Sequence of chain 1.A:
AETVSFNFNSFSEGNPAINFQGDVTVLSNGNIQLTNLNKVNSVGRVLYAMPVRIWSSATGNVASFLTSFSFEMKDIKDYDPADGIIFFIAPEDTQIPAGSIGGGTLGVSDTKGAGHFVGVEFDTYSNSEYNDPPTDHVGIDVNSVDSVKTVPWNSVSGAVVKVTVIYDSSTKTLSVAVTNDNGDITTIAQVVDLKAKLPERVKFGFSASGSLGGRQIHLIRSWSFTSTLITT

The protein below binds the small molecule below.
Small molecule (SMILES): OC[C@H]1O[C@@H](S[C@@H]2O[C@H](CSCc3cn(C[C@H]4O[C@H](O[C@H]5O[C@H](Cn6cc(CSC[C@H]7O[C@@H](S[C@@H]8O[C@H](CO)[C@H](O)[C@H](O)[C@H]8O)[C@H](O)[C@@H](O)[C@@H]7O)nn6)[C@@H](O)[C@H](O)[C@H]5O)[C@H](O)[C@@H](O)[C@@H]4O)nn3)[C@@H](O)[C@H](O)[C@H]2O)[C@H](O)[C@@H](O)[C@H]1O

Binding-site contacts:
Ligand atom C5 contacts residue TYR125 of chain 1.A at 3.7 Å (hydrophobic).
Ligand atom O3 contacts residue ASN127 of chain 1.A at 2.9 Å (h-bond).
Ligand atom O5 contacts residue SER211 of chain 1.A at 3.2 Å (h-bond).
Ligand atom C4 contacts residue TYR125 of chain 1.A at 3.6 Å (hydrophobic).
Ligand atom O3 contacts residue GLY104 of chain 1.A at 3.0 Å (h-bond).
Ligand atom C6 contacts residue SER211 of chain 1.A at 3.9 Å.
Ligand atom C6 contacts residue ASP80 of chain 1.A at 3.4 Å.
Ligand atom O3 contacts residue GLY103 of chain 1.A at 3.5 Å.
Ligand atom O6 contacts residue GLY214 of chain 1.A at 4.4 Å.
Ligand atom C5 contacts residue SER211 of chain 1.A at 3.8 Å.
Ligand atom O4 contacts residue SER211 of chain 1.A at 2.8 Å (h-bond).
Ligand atom O3 contacts residue TYR125 of chain 1.A at 4.0 Å.
Ligand atom S1 contacts residue SER211 of chain 1.A at 4.3 Å.
Ligand atom O4 contacts residue GLY214 of chain 1.A at 3.9 Å.
Ligand atom O6 contacts residue TYR125 of chain 1.A at 3.6 Å.
Ligand atom O2 contacts residue GLU129 of chain 1.A at 3.9 Å.
Ligand atom O4 contacts residue GLY103 of chain 1.A at 4.3 Å.
Ligand atom O4 contacts residue ASP83 of chain 1.A at 2.6 Å (salt-bridge).
Ligand atom C6 contacts residue GLY214 of chain 1.A at 3.6 Å.
Ligand atom C4 contacts residue ASP83 of chain 1.A at 3.3 Å.
Ligand atom O6 contacts residue ASP80 of chain 1.A at 2.8 Å (salt-bridge).
Ligand atom C4 contacts residue SER211 of chain 1.A at 3.8 Å.
Ligand atom C3 contacts residue SER211 of chain 1.A at 4.5 Å.
Ligand atom C3 contacts residue GLY104 of chain 1.A at 4.4 Å.
Ligand atom C3 contacts residue ASN127 of chain 1.A at 3.5 Å.
Ligand atom C3 contacts residue ASP83 of chain 1.A at 3.5 Å.
Ligand atom C2 contacts residue ASN127 of chain 1.A at 4.2 Å.
Ligand atom C6 contacts residue ALA82 of chain 1.A at 4.3 Å (hydrophobic).
Ligand atom C6 contacts residue GLY213 of chain 1.A at 4.4 Å.
Ligand atom C3 contacts residue TYR125 of chain 1.A at 3.6 Å (hydrophobic).
Ligand atom C4 contacts residue ALA82 of chain 1.A at 4.2 Å (hydrophobic).
Ligand atom C2 contacts residue SER211 of chain 1.A at 4.0 Å.
Ligand atom C1 contacts residue SER211 of chain 1.A at 4.0 Å.
Ligand atom O3 contacts residue ASP83 of chain 1.A at 2.7 Å (salt-bridge).
Ligand atom C6 contacts residue TYR125 of chain 1.A at 3.8 Å (hydrophobic).
Ligand atom O4 contacts residue ALA82 of chain 1.A at 3.8 Å.
Ligand atom O2 contacts residue ASN127 of chain 1.A at 3.6 Å.